This protein binds this small molecule.
Small molecule (SMILES): CC(=O)N[C@H]1[C@H](O[C@H]2[C@H](O)[C@@H](NC(C)=O)CO[C@@H]2CO)O[C@H](CO)[C@@H](O)[C@@H]1O

Sequence of chain 1.C:
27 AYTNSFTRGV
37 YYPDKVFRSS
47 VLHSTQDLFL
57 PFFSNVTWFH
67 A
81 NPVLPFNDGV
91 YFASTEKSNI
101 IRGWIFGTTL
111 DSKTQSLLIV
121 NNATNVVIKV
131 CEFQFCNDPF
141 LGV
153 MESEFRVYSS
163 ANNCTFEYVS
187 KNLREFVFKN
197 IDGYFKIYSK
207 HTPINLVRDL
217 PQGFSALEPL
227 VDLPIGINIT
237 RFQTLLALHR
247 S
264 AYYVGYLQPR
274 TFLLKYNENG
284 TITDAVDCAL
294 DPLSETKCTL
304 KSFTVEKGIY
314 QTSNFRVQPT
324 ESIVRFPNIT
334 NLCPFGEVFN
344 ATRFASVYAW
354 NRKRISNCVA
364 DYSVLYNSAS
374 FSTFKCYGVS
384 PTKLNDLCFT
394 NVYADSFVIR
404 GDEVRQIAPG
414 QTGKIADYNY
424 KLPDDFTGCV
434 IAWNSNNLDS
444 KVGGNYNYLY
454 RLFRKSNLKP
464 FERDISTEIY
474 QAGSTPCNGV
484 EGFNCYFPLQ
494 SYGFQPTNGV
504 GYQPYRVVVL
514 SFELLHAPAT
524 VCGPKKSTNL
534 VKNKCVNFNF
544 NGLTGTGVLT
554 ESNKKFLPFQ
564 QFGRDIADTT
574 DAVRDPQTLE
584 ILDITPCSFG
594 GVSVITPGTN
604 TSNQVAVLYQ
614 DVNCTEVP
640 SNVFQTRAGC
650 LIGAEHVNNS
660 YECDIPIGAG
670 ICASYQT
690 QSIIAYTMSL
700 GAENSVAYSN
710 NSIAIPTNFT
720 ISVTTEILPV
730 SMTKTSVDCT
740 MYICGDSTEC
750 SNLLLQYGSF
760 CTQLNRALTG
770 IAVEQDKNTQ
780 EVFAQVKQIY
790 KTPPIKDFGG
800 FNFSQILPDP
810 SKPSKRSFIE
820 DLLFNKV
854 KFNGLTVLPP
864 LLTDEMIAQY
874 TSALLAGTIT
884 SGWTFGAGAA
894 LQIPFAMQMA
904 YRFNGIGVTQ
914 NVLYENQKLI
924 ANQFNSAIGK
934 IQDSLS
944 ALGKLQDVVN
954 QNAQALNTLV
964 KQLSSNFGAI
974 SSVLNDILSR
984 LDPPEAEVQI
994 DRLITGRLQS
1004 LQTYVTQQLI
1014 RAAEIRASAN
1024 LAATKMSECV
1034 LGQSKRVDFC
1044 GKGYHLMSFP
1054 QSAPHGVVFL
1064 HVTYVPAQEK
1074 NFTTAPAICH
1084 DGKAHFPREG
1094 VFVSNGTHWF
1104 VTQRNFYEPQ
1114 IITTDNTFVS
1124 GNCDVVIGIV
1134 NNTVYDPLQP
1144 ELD

Binding-site contacts:
Ligand atom O6 contacts residue ASN801 of chain 1.C at 4.5 Å.
Ligand atom C6 contacts residue SER803 of chain 1.C at 4.3 Å.
Ligand atom N2 contacts residue ASN801 of chain 1.C at 3.0 Å (h-bond).
Ligand atom O5 contacts residue SER803 of chain 1.C at 3.8 Å.
Ligand atom C5 contacts residue ASN801 of chain 1.C at 3.6 Å.
Ligand atom O5 contacts residue ASN801 of chain 1.C at 2.3 Å (h-bond).
Ligand atom C1 contacts residue ASN801 of chain 1.C at 1.4 Å.
Ligand atom C8 contacts residue GLN804 of chain 1.C at 4.4 Å.
Ligand atom O7 contacts residue ASN801 of chain 1.C at 4.0 Å.
Ligand atom C2 contacts residue ASN801 of chain 1.C at 2.5 Å.
Ligand atom C7 contacts residue ASN801 of chain 1.C at 3.7 Å.
Ligand atom C4 contacts residue ASN801 of chain 1.C at 4.2 Å.
Ligand atom C3 contacts residue ASN801 of chain 1.C at 3.8 Å.
Ligand atom C5 contacts residue SER803 of chain 1.C at 3.7 Å.
Ligand atom C6 contacts residue GLN804 of chain 1.C at 4.4 Å.
Ligand atom C1 contacts residue SER803 of chain 1.C at 3.8 Å.